Binding-site contacts:
Ligand atom C7 contacts residue ALA142 of chain 1.B at 3.5 Å (hydrophobic).
Ligand atom C20 contacts residue PHE165 of chain 1.B at 4.0 Å (hydrophobic).
Ligand atom C2 contacts residue ALA142 of chain 1.B at 4.1 Å (hydrophobic).
Ligand atom C27 contacts residue ASP103 of chain 1.B at 1.4 Å.
Ligand atom C6 contacts residue ALA142 of chain 1.B at 3.9 Å (hydrophobic).
Ligand atom C4 contacts residue TRP138 of chain 1.B at 3.8 Å (hydrophobic).
Ligand atom C27 contacts residue ASN38 of chain 1.B at 3.8 Å.
Ligand atom N17 contacts residue GLY173 of chain 1.B at 3.8 Å.
Ligand atom O22 contacts residue PHE146 of chain 1.B at 3.4 Å.
Ligand atom C3 contacts residue PHE146 of chain 1.B at 4.0 Å (hydrophobic).
Ligand atom N17 contacts residue ASN269 of chain 1.B at 3.6 Å.
Ligand atom C9 contacts residue VAL242 of chain 1.B at 3.1 Å (hydrophobic).
Ligand atom C15 contacts residue THR169 of chain 1.B at 3.8 Å.
Ligand atom C18 contacts residue GLY173 of chain 1.B at 4.0 Å.
Ligand atom C5 contacts residue TRP138 of chain 1.B at 3.9 Å (hydrophobic).
Ligand atom C25 contacts residue ASN269 of chain 1.B at 3.5 Å.
Ligand atom C16 contacts residue GLY173 of chain 1.B at 4.0 Å.
Ligand atom O24 contacts residue ASN269 of chain 1.B at 3.9 Å.
Ligand atom C20 contacts residue ASN38 of chain 1.B at 3.9 Å.
Ligand atom C6 contacts residue VAL242 of chain 1.B at 3.8 Å (hydrophobic).
Ligand atom C25 contacts residue ASP103 of chain 1.B at 3.1 Å.
Ligand atom C21 contacts residue VAL242 of chain 1.B at 3.9 Å (hydrophobic).
Ligand atom C10 contacts residue TRP138 of chain 1.B at 3.5 Å (hydrophobic).
Ligand atom C4 contacts residue VAL242 of chain 1.B at 3.2 Å (hydrophobic).
Ligand atom C21 contacts residue MET172 of chain 1.B at 3.4 Å (hydrophobic).
Ligand atom N11 contacts residue VAL242 of chain 1.B at 3.6 Å.
Ligand atom C3 contacts residue VAL242 of chain 1.B at 3.6 Å (hydrophobic).
Ligand atom N11 contacts residue TRP138 of chain 1.B at 3.8 Å.
Ligand atom C19 contacts residue ASN38 of chain 1.B at 3.9 Å.
Ligand atom N11 contacts residue LEU243 of chain 1.B at 3.7 Å.
Ligand atom O24 contacts residue VAL242 of chain 1.B at 3.1 Å.
Ligand atom S13 contacts residue PHE146 of chain 1.B at 3.5 Å.
Ligand atom C26 contacts residue ASP103 of chain 1.B at 2.4 Å.
Ligand atom C18 contacts residue THR169 of chain 1.B at 3.1 Å.
Ligand atom N12 contacts residue PHE146 of chain 1.B at 3.3 Å.
Ligand atom C2 contacts residue VAL242 of chain 1.B at 4.0 Å (hydrophobic).
Ligand atom C5 contacts residue VAL242 of chain 1.B at 3.4 Å (hydrophobic).
Ligand atom N8 contacts residue VAL242 of chain 1.B at 3.9 Å.
Ligand atom O23 contacts residue ALA142 of chain 1.B at 4.0 Å.
Ligand atom C19 contacts residue ASN269 of chain 1.B at 4.0 Å.

This protein binds this small molecule.
Small molecule (SMILES): CCCCCCNC(=O)CN(C)S(=O)(=O)c1ccc(N(C)C)c2nsnc12

Sequence of chain 1.B:
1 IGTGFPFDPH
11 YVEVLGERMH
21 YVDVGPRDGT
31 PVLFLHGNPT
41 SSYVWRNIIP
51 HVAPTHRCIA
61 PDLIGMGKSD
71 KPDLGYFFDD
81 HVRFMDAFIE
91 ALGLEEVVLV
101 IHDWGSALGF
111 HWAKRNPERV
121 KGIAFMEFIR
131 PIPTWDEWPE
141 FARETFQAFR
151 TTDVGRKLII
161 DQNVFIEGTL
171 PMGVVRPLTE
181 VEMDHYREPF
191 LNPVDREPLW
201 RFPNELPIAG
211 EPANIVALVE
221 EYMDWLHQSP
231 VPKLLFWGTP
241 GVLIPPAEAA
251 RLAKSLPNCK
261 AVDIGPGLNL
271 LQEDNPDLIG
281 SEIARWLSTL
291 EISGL